Binding-site contacts:
Ligand atom CAL contacts residue LYS572 of chain 1.A at 4.0 Å.
Ligand atom CAI contacts residue MET571 of chain 1.A at 3.7 Å (hydrophobic).
Ligand atom CAA contacts residue VAL821 of chain 1.A at 4.1 Å (hydrophobic).
Ligand atom CAD contacts residue LEU814 of chain 1.A at 4.0 Å (hydrophobic).
Ligand atom CAX contacts residue LEU573 of chain 1.A at 3.7 Å (hydrophobic).
Ligand atom OAH contacts residue LYS572 of chain 1.A at 3.2 Å.
Ligand atom CBB contacts residue MET817 of chain 1.A at 3.9 Å (hydrophobic).
Ligand atom CAJ contacts residue PHE850 of chain 1.A at 3.8 Å (hydrophobic).
Ligand atom CAN contacts residue ILE849 of chain 1.A at 3.7 Å (hydrophobic).
Ligand atom CAD contacts residue LEU863 of chain 1.A at 4.1 Å (hydrophobic).
Ligand atom CAL contacts residue GLU767 of chain 1.A at 4.1 Å.
Ligand atom OAG contacts residue TYR766 of chain 1.A at 4.0 Å.
Ligand atom CAV contacts residue LEU863 of chain 1.A at 4.0 Å (hydrophobic).
Ligand atom CAZ contacts residue LEU863 of chain 1.A at 3.9 Å (hydrophobic).
Ligand atom CBE contacts residue VAL565 of chain 1.A at 3.8 Å (hydrophobic).
Ligand atom OAF contacts residue GLU767 of chain 1.A at 3.9 Å.
Ligand atom OAG contacts residue GLU767 of chain 1.A at 4.1 Å.
Ligand atom CAJ contacts residue MET817 of chain 1.A at 3.9 Å (hydrophobic).
Ligand atom CAD contacts residue SER810 of chain 1.A at 4.0 Å.
Ligand atom OAG contacts residue LEU573 of chain 1.A at 3.9 Å.
Ligand atom CAQ contacts residue ILE871 of chain 1.A at 4.1 Å (hydrophobic).
Ligand atom CAO contacts residue PHE850 of chain 1.A at 3.9 Å (hydrophobic).
Ligand atom CAI contacts residue LEU863 of chain 1.A at 3.7 Å (hydrophobic).
Ligand atom CAK contacts residue MET571 of chain 1.A at 3.8 Å (hydrophobic).
Ligand atom CAM contacts residue MET571 of chain 1.A at 3.5 Å (hydrophobic).
Ligand atom OAF contacts residue TYR766 of chain 1.A at 3.9 Å.
Ligand atom CAP contacts residue VAL565 of chain 1.A at 3.9 Å (hydrophobic).
Ligand atom CBC contacts residue MET571 of chain 1.A at 4.1 Å (hydrophobic).
Ligand atom CAY contacts residue LEU573 of chain 1.A at 3.9 Å (hydrophobic).
Ligand atom CAO contacts residue MET817 of chain 1.A at 3.9 Å (hydrophobic).
Ligand atom CAA contacts residue ALA846 of chain 1.A at 3.9 Å (hydrophobic).
Ligand atom CAZ contacts residue MET571 of chain 1.A at 4.2 Å (hydrophobic).
Ligand atom CAE contacts residue LEU814 of chain 1.A at 3.7 Å (hydrophobic).
Ligand atom CAQ contacts residue VAL853 of chain 1.A at 4.1 Å (hydrophobic).
Ligand atom OAW contacts residue LEU573 of chain 1.A at 3.6 Å.
Ligand atom CAA contacts residue ILE849 of chain 1.A at 3.7 Å (hydrophobic).
Ligand atom OAH contacts residue LEU573 of chain 1.A at 2.8 Å (h-bond).
Ligand atom CAV contacts residue MET571 of chain 1.A at 3.8 Å (hydrophobic).
Ligand atom CAN contacts residue MET817 of chain 1.A at 4.1 Å (hydrophobic).
Ligand atom OAF contacts residue LEU573 of chain 1.A at 4.1 Å.

Sequence of chain 1.A:
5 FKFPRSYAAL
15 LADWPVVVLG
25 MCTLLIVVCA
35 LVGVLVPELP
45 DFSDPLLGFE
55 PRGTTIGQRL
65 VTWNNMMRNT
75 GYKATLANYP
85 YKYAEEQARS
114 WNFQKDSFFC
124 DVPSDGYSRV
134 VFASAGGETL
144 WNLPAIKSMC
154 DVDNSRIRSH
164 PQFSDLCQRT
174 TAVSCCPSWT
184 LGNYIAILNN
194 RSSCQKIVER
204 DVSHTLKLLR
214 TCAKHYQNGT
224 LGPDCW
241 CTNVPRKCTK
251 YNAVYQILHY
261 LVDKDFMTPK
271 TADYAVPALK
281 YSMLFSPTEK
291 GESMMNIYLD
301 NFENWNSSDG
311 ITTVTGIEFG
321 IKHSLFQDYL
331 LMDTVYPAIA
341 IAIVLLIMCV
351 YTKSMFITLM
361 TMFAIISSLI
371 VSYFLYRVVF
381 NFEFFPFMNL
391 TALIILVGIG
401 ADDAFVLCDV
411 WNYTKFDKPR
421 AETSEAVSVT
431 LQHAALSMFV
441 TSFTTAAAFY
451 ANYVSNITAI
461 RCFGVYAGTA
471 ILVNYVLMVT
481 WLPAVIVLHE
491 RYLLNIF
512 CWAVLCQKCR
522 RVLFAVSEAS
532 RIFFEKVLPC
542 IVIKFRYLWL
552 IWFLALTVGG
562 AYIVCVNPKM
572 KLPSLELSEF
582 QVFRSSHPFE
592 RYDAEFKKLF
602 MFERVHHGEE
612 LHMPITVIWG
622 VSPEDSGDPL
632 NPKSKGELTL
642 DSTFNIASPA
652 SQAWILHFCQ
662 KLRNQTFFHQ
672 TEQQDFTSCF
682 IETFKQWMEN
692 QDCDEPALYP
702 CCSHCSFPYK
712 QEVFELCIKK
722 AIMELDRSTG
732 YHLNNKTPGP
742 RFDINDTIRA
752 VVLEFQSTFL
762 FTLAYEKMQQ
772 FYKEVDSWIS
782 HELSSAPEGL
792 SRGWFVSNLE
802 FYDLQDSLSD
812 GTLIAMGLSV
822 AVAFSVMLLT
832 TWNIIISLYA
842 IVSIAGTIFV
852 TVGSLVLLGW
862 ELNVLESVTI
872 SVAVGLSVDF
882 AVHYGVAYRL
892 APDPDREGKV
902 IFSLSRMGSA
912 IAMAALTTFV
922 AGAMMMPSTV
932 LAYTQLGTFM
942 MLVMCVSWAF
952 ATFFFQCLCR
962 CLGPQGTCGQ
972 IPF

A small-molecule ligand and the protein it binds are described below.
Small molecule (SMILES): CC(C)CCC[C@@H](C)[C@H]1CC[C@H]2[C@@H]3CC=C4C[C@@H](OC(=O)CCC(=O)O)CC[C@]4(C)[C@H]3CC[C@]12C